Binding-site contacts:
Ligand atom C9 contacts residue A511 of chain 1.D at 3.9 Å.
Ligand atom C8 contacts residue ALA39 of chain 1.A at 3.8 Å (hydrophobic).
Ligand atom F11 contacts residue A511 of chain 1.D at 3.1 Å.
Ligand atom C2 contacts residue A511 of chain 1.D at 3.8 Å.
Ligand atom C2 contacts residue MET82 of chain 1.A at 3.5 Å (hydrophobic).
Ligand atom N6 contacts residue ALA39 of chain 1.A at 3.4 Å.
Ligand atom C5 contacts residue ALA39 of chain 1.A at 4.2 Å (hydrophobic).
Ligand atom N7 contacts residue THR168 of chain 1.A at 4.0 Å.
Ligand atom C3 contacts residue MET82 of chain 1.A at 3.8 Å (hydrophobic).
Ligand atom C1 contacts residue A511 of chain 1.D at 3.8 Å.
Ligand atom C3 contacts residue A511 of chain 1.D at 3.8 Å.
Ligand atom F10 contacts residue LEU91 of chain 1.A at 3.5 Å.
Ligand atom F10 contacts residue PHE122 of chain 1.A at 3.8 Å.
Ligand atom F11 contacts residue PHE122 of chain 1.A at 4.0 Å.
Ligand atom C5 contacts residue THR168 of chain 1.A at 4.0 Å.
Ligand atom C9 contacts residue MET82 of chain 1.A at 4.1 Å (hydrophobic).
Ligand atom F12 contacts residue LEU91 of chain 1.A at 3.8 Å.
Ligand atom C9 contacts residue LEU91 of chain 1.A at 4.1 Å (hydrophobic).
Ligand atom N6 contacts residue ASP77 of chain 1.A at 4.2 Å.
Ligand atom C8 contacts residue A511 of chain 1.D at 3.8 Å.
Ligand atom F12 contacts residue ASN90 of chain 1.A at 3.9 Å.
Ligand atom C8 contacts residue THR168 of chain 1.A at 4.2 Å.
Ligand atom N7 contacts residue ASP77 of chain 1.A at 2.9 Å (salt-bridge).
Ligand atom F12 contacts residue MET82 of chain 1.A at 3.7 Å.
Ligand atom C8 contacts residue ILE80 of chain 1.A at 3.6 Å (hydrophobic).
Ligand atom F10 contacts residue MET82 of chain 1.A at 3.7 Å.
Ligand atom F12 contacts residue A511 of chain 1.D at 3.5 Å.
Ligand atom F11 contacts residue ASN35 of chain 1.A at 3.2 Å.
Ligand atom C5 contacts residue ASN35 of chain 1.A at 4.1 Å.
Ligand atom N6 contacts residue THR168 of chain 1.A at 3.6 Å (h-bond).
Ligand atom C5 contacts residue ASP77 of chain 1.A at 4.0 Å.
Ligand atom C8 contacts residue MET82 of chain 1.A at 3.8 Å (hydrophobic).
Ligand atom N4 contacts residue ASN35 of chain 1.A at 4.0 Å.
Ligand atom C8 contacts residue GLY81 of chain 1.A at 3.5 Å.
Ligand atom N6 contacts residue A511 of chain 1.D at 4.2 Å.
Ligand atom C1 contacts residue MET82 of chain 1.A at 4.1 Å (hydrophobic).
Ligand atom N7 contacts residue ASN35 of chain 1.A at 3.9 Å.
Ligand atom C1 contacts residue THR168 of chain 1.A at 4.0 Å.
Ligand atom N7 contacts residue SER36 of chain 1.A at 3.8 Å.
Ligand atom C1 contacts residue ALA39 of chain 1.A at 4.0 Å (hydrophobic).

Sequence of chain 1.A:
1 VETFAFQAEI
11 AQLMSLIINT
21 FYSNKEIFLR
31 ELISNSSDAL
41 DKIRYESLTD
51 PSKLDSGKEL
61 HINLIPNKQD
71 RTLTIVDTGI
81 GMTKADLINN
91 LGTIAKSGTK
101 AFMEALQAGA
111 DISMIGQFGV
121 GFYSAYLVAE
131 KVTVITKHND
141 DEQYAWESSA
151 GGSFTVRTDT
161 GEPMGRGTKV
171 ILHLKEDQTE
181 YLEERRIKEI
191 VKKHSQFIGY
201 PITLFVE

The small molecule below binds the protein below.
Small molecule (SMILES): Cc1cc(C(F)(F)F)nc(N)n1